This protein binds this small molecule.
Small molecule (SMILES): COc1ccccc1Nc1cc[nH]c(=O)c1C(=O)Nc1ccc(N2CCN(C)CC2)cc1

Binding-site contacts:
Ligand atom N14 contacts residue LEU25 of chain 1.A at 3.8 Å.
Ligand atom O24 contacts residue ALA50 of chain 1.A at 3.6 Å.
Ligand atom C9 contacts residue LEU25 of chain 1.A at 3.6 Å (hydrophobic).
Ligand atom C29 contacts residue THR161 of chain 1.A at 3.7 Å.
Ligand atom C11 contacts residue LEU25 of chain 1.A at 3.8 Å (hydrophobic).
Ligand atom C9 contacts residue PRO101 of chain 1.A at 3.3 Å (hydrophobic).
Ligand atom C12 contacts residue GLY103 of chain 1.A at 3.7 Å.
Ligand atom C33 contacts residue MET97 of chain 1.A at 3.8 Å (hydrophobic).
Ligand atom O24 contacts residue GLN98 of chain 1.A at 3.7 Å.
Ligand atom C1 contacts residue GLU111 of chain 1.A at 3.5 Å.
Ligand atom C27 contacts residue LEU151 of chain 1.A at 3.6 Å (hydrophobic).
Ligand atom N14 contacts residue MET100 of chain 1.A at 3.8 Å.
Ligand atom N21 contacts residue GLN98 of chain 1.A at 3.0 Å (h-bond).
Ligand atom C29 contacts residue ASN149 of chain 1.A at 3.3 Å.
Ligand atom O24 contacts residue MET100 of chain 1.A at 2.9 Å (h-bond).
Ligand atom C13 contacts residue GLY103 of chain 1.A at 3.8 Å.
Ligand atom C20 contacts residue LEU151 of chain 1.A at 3.7 Å (hydrophobic).
Ligand atom C15 contacts residue LEU151 of chain 1.A at 3.8 Å (hydrophobic).
Ligand atom C20 contacts residue GLN98 of chain 1.A at 3.9 Å.
Ligand atom C4 contacts residue PHE102 of chain 1.A at 3.7 Å (hydrophobic).
Ligand atom C33 contacts residue THR161 of chain 1.A at 3.7 Å.
Ligand atom C19 contacts residue LEU151 of chain 1.A at 3.7 Å (hydrophobic).
Ligand atom C11 contacts residue GLY103 of chain 1.A at 3.7 Å.
Ligand atom N21 contacts residue LEU151 of chain 1.A at 3.7 Å.
Ligand atom N21 contacts residue MET100 of chain 1.A at 3.9 Å.
Ligand atom C17 contacts residue LEU151 of chain 1.A at 3.7 Å (hydrophobic).
Ligand atom C20 contacts residue MET97 of chain 1.A at 3.6 Å (hydrophobic).
Ligand atom O24 contacts residue LEU99 of chain 1.A at 3.8 Å.
Ligand atom C10 contacts residue MET100 of chain 1.A at 3.2 Å (hydrophobic).
Ligand atom C11 contacts residue MET100 of chain 1.A at 3.9 Å (hydrophobic).
Ligand atom C28 contacts residue ARG148 of chain 1.A at 3.5 Å.
Ligand atom C19 contacts residue MET97 of chain 1.A at 3.7 Å (hydrophobic).
Ligand atom C10 contacts residue LEU25 of chain 1.A at 3.7 Å (hydrophobic).
Ligand atom C9 contacts residue GLY103 of chain 1.A at 3.8 Å.
Ligand atom C28 contacts residue THR161 of chain 1.A at 3.8 Å.
Ligand atom N21 contacts residue ALA50 of chain 1.A at 3.5 Å.
Ligand atom C23 contacts residue ALA50 of chain 1.A at 3.5 Å (hydrophobic).
Ligand atom C23 contacts residue LEU151 of chain 1.A at 3.7 Å (hydrophobic).
Ligand atom C18 contacts residue LEU151 of chain 1.A at 3.6 Å (hydrophobic).
Ligand atom C10 contacts residue GLY103 of chain 1.A at 3.8 Å.

Sequence of chain 1.A:
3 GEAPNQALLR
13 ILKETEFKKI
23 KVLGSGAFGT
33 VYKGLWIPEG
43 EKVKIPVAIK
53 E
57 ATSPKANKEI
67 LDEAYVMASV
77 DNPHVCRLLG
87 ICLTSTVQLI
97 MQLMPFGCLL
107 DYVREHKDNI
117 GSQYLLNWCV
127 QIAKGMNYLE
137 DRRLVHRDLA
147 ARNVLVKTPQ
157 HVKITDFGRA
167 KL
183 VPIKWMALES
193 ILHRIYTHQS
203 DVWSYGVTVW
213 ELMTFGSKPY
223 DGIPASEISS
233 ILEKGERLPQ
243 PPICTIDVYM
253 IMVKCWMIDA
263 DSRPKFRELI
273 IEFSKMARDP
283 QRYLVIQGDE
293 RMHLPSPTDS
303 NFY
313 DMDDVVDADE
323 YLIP